A small-molecule ligand and the protein it binds are described below.
Small molecule (SMILES): N[C@@H](COP(=O)(O)O)C(=O)O

Binding-site contacts:
Ligand atom O contacts residue LEU164 of chain 1.B at 4.1 Å.
Ligand atom O3P contacts residue LYS168 of chain 1.B at 2.8 Å.
Ligand atom O contacts residue PHE131 of chain 1.B at 3.5 Å.
Ligand atom OXT contacts residue GLN150 of chain 1.B at 4.2 Å.
Ligand atom OG contacts residue LEU164 of chain 1.B at 4.1 Å.
Ligand atom OXT contacts residue PRO151 of chain 1.B at 4.1 Å.
Ligand atom O contacts residue VAL161 of chain 1.B at 4.3 Å.
Ligand atom N contacts residue PHE131 of chain 1.B at 3.1 Å.
Ligand atom P contacts residue LYS168 of chain 1.B at 4.3 Å.
Ligand atom C contacts residue LEU164 of chain 1.B at 4.2 Å (hydrophobic).
Ligand atom O1P contacts residue LEU164 of chain 1.B at 4.1 Å.
Ligand atom CB contacts residue LEU164 of chain 1.B at 4.0 Å (hydrophobic).
Ligand atom N contacts residue LEU164 of chain 1.B at 4.0 Å.
Ligand atom O contacts residue PRO151 of chain 1.B at 3.4 Å.
Ligand atom CA contacts residue LEU164 of chain 1.B at 4.3 Å (hydrophobic).
Ligand atom C contacts residue PRO151 of chain 1.B at 4.2 Å (hydrophobic).
Ligand atom C contacts residue PHE131 of chain 1.B at 3.9 Å (hydrophobic).
Ligand atom CA contacts residue PHE131 of chain 1.B at 3.4 Å (hydrophobic).

Sequence of chain 1.B:
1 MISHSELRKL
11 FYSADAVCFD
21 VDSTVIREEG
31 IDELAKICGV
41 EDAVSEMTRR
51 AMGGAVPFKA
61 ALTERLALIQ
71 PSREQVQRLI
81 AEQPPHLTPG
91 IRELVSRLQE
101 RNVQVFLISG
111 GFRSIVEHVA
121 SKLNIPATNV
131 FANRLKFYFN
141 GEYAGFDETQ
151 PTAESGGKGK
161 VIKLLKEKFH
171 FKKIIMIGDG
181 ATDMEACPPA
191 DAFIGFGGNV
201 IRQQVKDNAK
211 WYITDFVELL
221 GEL